Sequence of chain 1.A:
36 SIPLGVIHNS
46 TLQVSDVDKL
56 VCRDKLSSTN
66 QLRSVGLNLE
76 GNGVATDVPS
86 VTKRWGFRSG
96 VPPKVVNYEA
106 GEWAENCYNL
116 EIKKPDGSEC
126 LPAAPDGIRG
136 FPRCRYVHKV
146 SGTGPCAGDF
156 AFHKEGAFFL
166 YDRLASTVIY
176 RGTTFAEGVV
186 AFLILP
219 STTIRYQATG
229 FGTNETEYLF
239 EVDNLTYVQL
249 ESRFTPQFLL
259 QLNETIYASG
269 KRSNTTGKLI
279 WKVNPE

Binding-site contacts:
Ligand atom C6 contacts residue TYR265 of chain 1.A at 3.5 Å (hydrophobic).
Ligand atom N2 contacts residue ASN261 of chain 1.A at 3.0 Å (h-bond).
Ligand atom C7 contacts residue TYR265 of chain 1.A at 3.9 Å (hydrophobic).
Ligand atom C3 contacts residue ASN261 of chain 1.A at 3.9 Å.
Ligand atom O7 contacts residue ASN261 of chain 1.A at 3.4 Å (h-bond).
Ligand atom C8 contacts residue PHE238 of chain 1.A at 4.3 Å (hydrophobic).
Ligand atom O7 contacts residue TYR265 of chain 1.A at 3.0 Å (h-bond).
Ligand atom C8 contacts residue THR221 of chain 1.A at 3.6 Å.
Ligand atom C8 contacts residue ILE222 of chain 1.A at 4.4 Å (hydrophobic).
Ligand atom O5 contacts residue ASN261 of chain 1.A at 2.4 Å (h-bond).
Ligand atom C5 contacts residue ASN261 of chain 1.A at 3.8 Å.
Ligand atom C8 contacts residue LEU258 of chain 1.A at 4.5 Å (hydrophobic).
Ligand atom O6 contacts residue GLU262 of chain 1.A at 4.3 Å.
Ligand atom C5 contacts residue TYR265 of chain 1.A at 3.8 Å (hydrophobic).
Ligand atom C4 contacts residue ASN261 of chain 1.A at 4.4 Å.
Ligand atom C8 contacts residue ASN261 of chain 1.A at 4.2 Å.
Ligand atom O7 contacts residue LEU258 of chain 1.A at 3.4 Å.
Ligand atom C7 contacts residue LEU258 of chain 1.A at 4.3 Å (hydrophobic).
Ligand atom C7 contacts residue ASN261 of chain 1.A at 3.4 Å.
Ligand atom C2 contacts residue ASN261 of chain 1.A at 2.6 Å.
Ligand atom C1 contacts residue ASN261 of chain 1.A at 1.5 Å.
Ligand atom C8 contacts residue TYR265 of chain 1.A at 3.9 Å (hydrophobic).
Ligand atom O5 contacts residue TYR265 of chain 1.A at 4.2 Å.

A small-molecule ligand and the protein it binds are described below.
Small molecule (SMILES): CC(=O)N[C@H]1[C@H](O[C@H]2[C@H](O)[C@@H](NC(C)=O)CO[C@@H]2CO)O[C@H](CO)[C@@H](O[C@@H]2O[C@H](CO[C@H]3O[C@H](CO)[C@@H](O)[C@H](O)[C@@H]3O)[C@@H](O)[C@H](O[C@H]3O[C@H](CO)[C@@H](O)[C@H](O)[C@@H]3O)[C@@H]2O)[C@@H]1O